Binding-site contacts:
Ligand atom O3 contacts residue MG1 of chain 1.Q at 3.8 Å.
Ligand atom O1 contacts residue ASP203 of chain 1.A at 3.0 Å (salt-bridge).
Ligand atom O1A contacts residue LYS175 of chain 1.A at 2.7 Å (salt-bridge).
Ligand atom C1 contacts residue LYS175 of chain 1.A at 3.2 Å.
Ligand atom O2 contacts residue KCX201 of chain 1.A at 2.7 Å (h-bond).
Ligand atom O2 contacts residue MG1 of chain 1.Q at 2.1 Å.
Ligand atom C4 contacts residue ASN123 of chain 1.C at 3.2 Å.
Ligand atom O3P contacts residue HIS298 of chain 1.A at 3.9 Å.
Ligand atom O3 contacts residue ASN123 of chain 1.C at 3.4 Å (h-bond).
Ligand atom O2P contacts residue HIS298 of chain 1.A at 3.9 Å.
Ligand atom O1P contacts residue ARG295 of chain 1.A at 4.2 Å.
Ligand atom P contacts residue ARG295 of chain 1.A at 3.6 Å.
Ligand atom C1 contacts residue ASP203 of chain 1.A at 4.1 Å.
Ligand atom O2P contacts residue ARG295 of chain 1.A at 2.9 Å (salt-bridge).
Ligand atom O2 contacts residue HIS294 of chain 1.A at 3.5 Å (h-bond).
Ligand atom O5 contacts residue SER379 of chain 1.A at 2.5 Å (h-bond).
Ligand atom C3 contacts residue MG1 of chain 1.Q at 4.0 Å.
Ligand atom O2P contacts residue GLY329 of chain 1.A at 3.9 Å.
Ligand atom O5 contacts residue HIS327 of chain 1.A at 4.1 Å.
Ligand atom C1 contacts residue THR173 of chain 1.A at 4.0 Å.
Ligand atom O3P contacts residue ARG295 of chain 1.A at 3.0 Å (salt-bridge).
Ligand atom O1 contacts residue MG1 of chain 1.Q at 2.1 Å.
Ligand atom C2 contacts residue MG1 of chain 1.Q at 3.0 Å.
Ligand atom C5 contacts residue SER379 of chain 1.A at 3.4 Å.
Ligand atom O1 contacts residue THR173 of chain 1.A at 3.6 Å.
Ligand atom O1 contacts residue LYS175 of chain 1.A at 3.0 Å (salt-bridge).
Ligand atom C1 contacts residue MG1 of chain 1.Q at 2.9 Å.
Ligand atom O1P contacts residue HIS298 of chain 1.A at 2.7 Å (h-bond).
Ligand atom O1 contacts residue KCX201 of chain 1.A at 3.1 Å (h-bond).
Ligand atom O6 contacts residue ASN123 of chain 1.C at 3.9 Å.
Ligand atom O1 contacts residue GLU204 of chain 1.A at 4.2 Å.
Ligand atom O1A contacts residue MG1 of chain 1.Q at 4.0 Å.
Ligand atom C1 contacts residue KCX201 of chain 1.A at 3.8 Å.
Ligand atom C3 contacts residue ASN123 of chain 1.C at 4.0 Å.
Ligand atom C6 contacts residue SER379 of chain 1.A at 3.9 Å.
Ligand atom C2 contacts residue KCX201 of chain 1.A at 3.4 Å.
Ligand atom O2 contacts residue GLU204 of chain 1.A at 3.2 Å (salt-bridge).
Ligand atom P contacts residue HIS298 of chain 1.A at 3.6 Å.
Ligand atom O2 contacts residue ASP203 of chain 1.A at 4.1 Å.
Ligand atom O4 contacts residue ASN123 of chain 1.C at 2.7 Å (h-bond).

Sequence of chain 1.A:
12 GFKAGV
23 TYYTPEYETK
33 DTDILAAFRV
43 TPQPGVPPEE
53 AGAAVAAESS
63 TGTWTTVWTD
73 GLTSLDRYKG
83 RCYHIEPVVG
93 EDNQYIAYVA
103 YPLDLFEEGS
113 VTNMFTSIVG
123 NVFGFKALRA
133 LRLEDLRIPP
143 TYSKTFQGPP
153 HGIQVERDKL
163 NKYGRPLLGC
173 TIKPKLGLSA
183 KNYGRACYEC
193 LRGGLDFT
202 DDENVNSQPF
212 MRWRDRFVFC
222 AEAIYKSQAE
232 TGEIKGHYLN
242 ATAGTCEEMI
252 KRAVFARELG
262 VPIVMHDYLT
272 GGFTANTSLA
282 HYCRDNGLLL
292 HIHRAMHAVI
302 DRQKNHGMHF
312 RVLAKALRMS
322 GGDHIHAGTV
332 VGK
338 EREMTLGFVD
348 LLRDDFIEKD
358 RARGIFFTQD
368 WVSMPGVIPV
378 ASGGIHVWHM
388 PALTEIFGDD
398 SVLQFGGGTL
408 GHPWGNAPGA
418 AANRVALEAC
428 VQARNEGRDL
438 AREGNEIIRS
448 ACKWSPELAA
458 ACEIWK

Sequence of chain 1.C:
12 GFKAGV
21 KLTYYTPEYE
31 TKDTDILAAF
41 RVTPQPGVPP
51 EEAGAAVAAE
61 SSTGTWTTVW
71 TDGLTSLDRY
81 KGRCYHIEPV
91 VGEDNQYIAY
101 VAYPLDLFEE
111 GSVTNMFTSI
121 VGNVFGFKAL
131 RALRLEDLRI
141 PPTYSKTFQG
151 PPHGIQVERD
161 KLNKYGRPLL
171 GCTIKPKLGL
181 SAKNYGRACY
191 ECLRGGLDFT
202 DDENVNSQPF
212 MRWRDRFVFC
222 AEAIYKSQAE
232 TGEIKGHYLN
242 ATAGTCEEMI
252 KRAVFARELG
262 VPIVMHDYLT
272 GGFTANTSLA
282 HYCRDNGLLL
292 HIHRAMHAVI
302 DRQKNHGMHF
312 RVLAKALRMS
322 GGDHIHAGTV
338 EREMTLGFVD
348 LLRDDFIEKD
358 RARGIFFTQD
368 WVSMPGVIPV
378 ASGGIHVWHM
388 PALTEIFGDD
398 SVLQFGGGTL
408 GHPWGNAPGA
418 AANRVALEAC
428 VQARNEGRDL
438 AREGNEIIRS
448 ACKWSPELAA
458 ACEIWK

The small molecule below binds the protein below.
Small molecule (SMILES): O=C(O)[C@H](O)[C@@H](O)[C@H](O)[C@H](O)COP(=O)(O)O